Binding-site contacts:
Ligand atom O3 contacts residue LEU922 of chain 1.C at 4.5 Å.
Ligand atom C4 contacts residue LEU922 of chain 1.C at 4.5 Å (hydrophobic).
Ligand atom O5 contacts residue ASN717 of chain 1.C at 2.4 Å (h-bond).
Ligand atom C3 contacts residue ASN717 of chain 1.C at 3.8 Å.
Ligand atom N2 contacts residue LEU922 of chain 1.C at 4.3 Å.
Ligand atom C3 contacts residue LEU922 of chain 1.C at 3.7 Å (hydrophobic).
Ligand atom C5 contacts residue LEU922 of chain 1.C at 4.4 Å (hydrophobic).
Ligand atom C2 contacts residue ASN717 of chain 1.C at 2.5 Å.
Ligand atom C5 contacts residue ASN717 of chain 1.C at 3.6 Å.
Ligand atom O6 contacts residue GLN926 of chain 1.C at 4.3 Å.
Ligand atom O4 contacts residue LEU922 of chain 1.C at 3.8 Å.
Ligand atom O7 contacts residue ASN717 of chain 1.C at 4.2 Å.
Ligand atom C5 contacts residue GLN926 of chain 1.C at 4.4 Å.
Ligand atom C4 contacts residue ASN717 of chain 1.C at 4.2 Å.
Ligand atom C1 contacts residue LEU922 of chain 1.C at 4.3 Å (hydrophobic).
Ligand atom C2 contacts residue LEU922 of chain 1.C at 4.3 Å (hydrophobic).
Ligand atom C7 contacts residue ASN717 of chain 1.C at 3.8 Å.
Ligand atom N2 contacts residue ASN717 of chain 1.C at 2.9 Å (h-bond).
Ligand atom C7 contacts residue LEU922 of chain 1.C at 4.2 Å (hydrophobic).
Ligand atom C1 contacts residue ASN717 of chain 1.C at 1.4 Å.
Ligand atom O7 contacts residue LEU922 of chain 1.C at 3.7 Å.

Sequence of chain 1.C:
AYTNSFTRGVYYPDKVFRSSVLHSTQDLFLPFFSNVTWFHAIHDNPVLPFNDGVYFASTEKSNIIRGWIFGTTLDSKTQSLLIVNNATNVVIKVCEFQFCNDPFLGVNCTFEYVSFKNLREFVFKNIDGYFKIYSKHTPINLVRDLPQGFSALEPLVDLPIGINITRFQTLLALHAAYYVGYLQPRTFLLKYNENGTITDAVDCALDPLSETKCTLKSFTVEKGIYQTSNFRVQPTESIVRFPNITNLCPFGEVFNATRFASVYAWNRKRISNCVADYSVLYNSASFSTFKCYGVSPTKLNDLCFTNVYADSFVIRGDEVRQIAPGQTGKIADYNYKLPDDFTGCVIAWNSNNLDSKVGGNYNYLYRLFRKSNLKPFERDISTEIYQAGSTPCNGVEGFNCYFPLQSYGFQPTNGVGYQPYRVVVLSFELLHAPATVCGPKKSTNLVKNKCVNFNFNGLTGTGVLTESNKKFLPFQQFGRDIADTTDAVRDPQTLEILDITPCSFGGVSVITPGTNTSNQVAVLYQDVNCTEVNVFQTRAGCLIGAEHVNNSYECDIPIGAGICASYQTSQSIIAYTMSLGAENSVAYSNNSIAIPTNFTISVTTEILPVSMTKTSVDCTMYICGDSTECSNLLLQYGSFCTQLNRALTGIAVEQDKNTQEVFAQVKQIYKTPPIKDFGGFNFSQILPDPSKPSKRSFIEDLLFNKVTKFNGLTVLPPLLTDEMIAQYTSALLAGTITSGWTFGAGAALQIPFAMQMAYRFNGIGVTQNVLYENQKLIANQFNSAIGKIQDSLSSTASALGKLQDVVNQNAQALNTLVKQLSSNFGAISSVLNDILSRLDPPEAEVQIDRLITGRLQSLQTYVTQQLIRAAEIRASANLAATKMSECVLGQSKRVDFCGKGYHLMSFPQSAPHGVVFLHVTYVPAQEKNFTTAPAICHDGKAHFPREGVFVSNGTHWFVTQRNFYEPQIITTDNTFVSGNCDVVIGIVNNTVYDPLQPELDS

This protein binds this small molecule.
Small molecule (SMILES): CC(=O)N[C@H]1[C@H](O[C@H]2[C@H](O)[C@@H](NC(C)=O)CO[C@@H]2CO)O[C@H](CO)[C@@H](O)[C@@H]1O